The small molecule below binds the protein below.
Small molecule (SMILES): CCCCCCCCCCO[C@@H]1O[C@H](CO)[C@@H](O[C@H]2O[C@H](CO)[C@@H](O)[C@H](O)[C@H]2O)[C@H](O)[C@H]1O

Binding-site contacts:
Ligand atom C19 contacts residue TRD1 of chain 1.L at 3.7 Å.
Ligand atom C31 contacts residue TRD1 of chain 1.L at 3.8 Å.
Ligand atom O61 contacts residue PHE46 of chain 1.A at 3.6 Å.
Ligand atom C1 contacts residue TRD1 of chain 1.L at 3.8 Å.
Ligand atom C43 contacts residue PHE489 of chain 1.A at 4.4 Å (hydrophobic).
Ligand atom O49 contacts residue TRD1 of chain 1.L at 3.5 Å.
Ligand atom C40 contacts residue PHE489 of chain 1.A at 3.8 Å (hydrophobic).
Ligand atom C22 contacts residue TRD1 of chain 1.L at 4.4 Å.
Ligand atom O61 contacts residue MET37 of chain 1.A at 3.9 Å.
Ligand atom C25 contacts residue MET37 of chain 1.A at 4.3 Å (hydrophobic).
Ligand atom C57 contacts residue GLN45 of chain 1.A at 3.6 Å.
Ligand atom C6 contacts residue TRD1 of chain 1.L at 4.3 Å.
Ligand atom C57 contacts residue ALA41 of chain 1.A at 4.0 Å (hydrophobic).
Ligand atom C6 contacts residue MET40 of chain 1.A at 4.2 Å (hydrophobic).
Ligand atom C31 contacts residue PHE486 of chain 1.A at 4.4 Å (hydrophobic).
Ligand atom O55 contacts residue TRD1 of chain 1.L at 4.3 Å.
Ligand atom C1 contacts residue PRO66 of chain 1.A at 4.4 Å (hydrophobic).
Ligand atom C25 contacts residue TRD1 of chain 1.L at 3.8 Å.
Ligand atom C37 contacts residue PHE489 of chain 1.A at 4.2 Å (hydrophobic).
Ligand atom O61 contacts residue ALA41 of chain 1.A at 3.8 Å.
Ligand atom O5 contacts residue MET40 of chain 1.A at 3.9 Å.
Ligand atom C57 contacts residue PHE46 of chain 1.A at 4.4 Å (hydrophobic).
Ligand atom C18 contacts residue TRD1 of chain 1.L at 4.4 Å.
Ligand atom O16 contacts residue PRO66 of chain 1.A at 4.2 Å.
Ligand atom O5 contacts residue PRO66 of chain 1.A at 4.2 Å.
Ligand atom C34 contacts residue PHE486 of chain 1.A at 3.6 Å (hydrophobic).
Ligand atom O5 contacts residue PHE46 of chain 1.A at 4.2 Å.
Ligand atom C28 contacts residue PHE486 of chain 1.A at 3.9 Å (hydrophobic).
Ligand atom C22 contacts residue PHE486 of chain 1.A at 4.3 Å (hydrophobic).
Ligand atom C4 contacts residue MET40 of chain 1.A at 4.4 Å (hydrophobic).
Ligand atom O61 contacts residue MET40 of chain 1.A at 3.5 Å.
Ligand atom C43 contacts residue PHE486 of chain 1.A at 4.4 Å (hydrophobic).
Ligand atom C40 contacts residue PHE486 of chain 1.A at 3.9 Å (hydrophobic).
Ligand atom C34 contacts residue VAL33 of chain 1.A at 4.2 Å (hydrophobic).
Ligand atom O16 contacts residue MET40 of chain 1.A at 4.3 Å.
Ligand atom C31 contacts residue MET37 of chain 1.A at 4.4 Å (hydrophobic).
Ligand atom C18 contacts residue MET40 of chain 1.A at 3.7 Å (hydrophobic).
Ligand atom O61 contacts residue GLN45 of chain 1.A at 3.5 Å (h-bond).
Ligand atom C22 contacts residue MET40 of chain 1.A at 4.2 Å (hydrophobic).
Ligand atom O16 contacts residue TRD1 of chain 1.L at 3.6 Å.

Sequence of chain 1.A:
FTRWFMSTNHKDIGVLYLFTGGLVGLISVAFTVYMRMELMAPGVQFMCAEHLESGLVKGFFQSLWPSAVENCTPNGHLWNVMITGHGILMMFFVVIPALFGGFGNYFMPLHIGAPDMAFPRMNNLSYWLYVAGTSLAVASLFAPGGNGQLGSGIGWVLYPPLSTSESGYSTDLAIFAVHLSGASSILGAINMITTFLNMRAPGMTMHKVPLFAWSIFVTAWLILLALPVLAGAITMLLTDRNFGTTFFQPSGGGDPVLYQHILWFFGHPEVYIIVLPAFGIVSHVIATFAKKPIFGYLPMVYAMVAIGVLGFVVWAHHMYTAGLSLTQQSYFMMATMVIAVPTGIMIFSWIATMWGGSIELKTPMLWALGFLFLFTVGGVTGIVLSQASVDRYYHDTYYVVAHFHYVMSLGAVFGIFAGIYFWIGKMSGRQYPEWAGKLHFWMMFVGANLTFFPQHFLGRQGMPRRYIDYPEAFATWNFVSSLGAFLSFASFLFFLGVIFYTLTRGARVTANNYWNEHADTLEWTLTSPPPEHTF